A small-molecule ligand and the protein it binds are described below.
Small molecule (SMILES): CC[n+]1ccc(-c2cc[n+](CC)cc2)cc1

Sequence of chain 1.A:
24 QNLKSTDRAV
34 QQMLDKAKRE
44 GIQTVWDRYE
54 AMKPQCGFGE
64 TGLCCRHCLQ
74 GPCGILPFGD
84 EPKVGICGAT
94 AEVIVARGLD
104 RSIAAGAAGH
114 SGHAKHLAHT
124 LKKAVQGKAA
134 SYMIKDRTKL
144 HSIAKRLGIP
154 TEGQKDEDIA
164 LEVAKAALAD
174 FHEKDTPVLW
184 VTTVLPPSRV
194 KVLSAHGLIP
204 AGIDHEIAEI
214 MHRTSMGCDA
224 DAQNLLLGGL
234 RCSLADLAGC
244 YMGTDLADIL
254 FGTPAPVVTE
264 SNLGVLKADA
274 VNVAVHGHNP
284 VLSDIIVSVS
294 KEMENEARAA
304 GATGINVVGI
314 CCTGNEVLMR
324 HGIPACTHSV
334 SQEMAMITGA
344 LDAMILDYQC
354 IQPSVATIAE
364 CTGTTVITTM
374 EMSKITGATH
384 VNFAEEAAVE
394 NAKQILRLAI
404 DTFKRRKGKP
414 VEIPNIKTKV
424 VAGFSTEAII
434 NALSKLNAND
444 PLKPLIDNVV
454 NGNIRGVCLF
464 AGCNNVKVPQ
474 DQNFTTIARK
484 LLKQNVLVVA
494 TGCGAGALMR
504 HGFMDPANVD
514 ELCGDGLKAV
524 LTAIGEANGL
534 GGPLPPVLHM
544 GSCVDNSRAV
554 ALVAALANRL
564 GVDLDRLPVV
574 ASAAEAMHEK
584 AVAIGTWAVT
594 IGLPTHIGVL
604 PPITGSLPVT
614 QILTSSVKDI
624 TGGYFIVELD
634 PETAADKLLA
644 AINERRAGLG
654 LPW

Binding-site contacts:
Ligand atom C14 contacts residue LEU603 of chain 1.A at 3.8 Å (hydrophobic).
Ligand atom C10 contacts residue LEU603 of chain 1.A at 3.4 Å (hydrophobic).
Ligand atom C12 contacts residue GLU63 of chain 1.A at 3.4 Å.
Ligand atom C07 contacts residue THR64 of chain 1.A at 3.8 Å.
Ligand atom C05 contacts residue GLU63 of chain 1.A at 3.0 Å.
Ligand atom C09 contacts residue GLU63 of chain 1.A at 3.2 Å.
Ligand atom C06 contacts residue GLU63 of chain 1.A at 3.1 Å.
Ligand atom C11 contacts residue GLU63 of chain 1.A at 3.5 Å.
Ligand atom C15 contacts residue GLU63 of chain 1.A at 4.2 Å.
Ligand atom N03 contacts residue GLU63 of chain 1.A at 4.4 Å.
Ligand atom C13 contacts residue GLY60 of chain 1.A at 4.4 Å.
Ligand atom N03 contacts residue GLY60 of chain 1.A at 4.2 Å.
Ligand atom C07 contacts residue GLY60 of chain 1.A at 3.5 Å.
Ligand atom C18 contacts residue LEU632 of chain 1.A at 3.8 Å (hydrophobic).
Ligand atom C16 contacts residue GLU63 of chain 1.A at 4.3 Å.
Ligand atom C08 contacts residue LEU632 of chain 1.A at 3.4 Å (hydrophobic).
Ligand atom C10 contacts residue GLU63 of chain 1.A at 3.7 Å.
Ligand atom C15 contacts residue THR64 of chain 1.A at 3.3 Å.
Ligand atom C11 contacts residue THR64 of chain 1.A at 4.2 Å.
Ligand atom C06 contacts residue LEU603 of chain 1.A at 4.4 Å (hydrophobic).
Ligand atom C14 contacts residue LEU632 of chain 1.A at 4.1 Å (hydrophobic).
Ligand atom N04 contacts residue LEU632 of chain 1.A at 4.2 Å.
Ligand atom C11 contacts residue LEU603 of chain 1.A at 4.3 Å (hydrophobic).
Ligand atom C14 contacts residue GLU63 of chain 1.A at 4.5 Å.
Ligand atom N03 contacts residue THR64 of chain 1.A at 3.9 Å.
Ligand atom C13 contacts residue GLU63 of chain 1.A at 3.9 Å.